Binding-site contacts:
Ligand atom N1 contacts residue SER161 of chain 1.D at 4.1 Å.
Ligand atom C3 contacts residue TYR211 of chain 1.D at 3.8 Å (hydrophobic).
Ligand atom O1 contacts residue HIS123 of chain 1.E at 3.5 Å.
Ligand atom C9 contacts residue THR133 of chain 1.E at 4.2 Å.
Ligand atom C11 contacts residue HIS123 of chain 1.E at 4.0 Å.
Ligand atom C6 contacts residue GLN131 of chain 1.E at 3.9 Å.
Ligand atom C11 contacts residue CYS207 of chain 1.D at 3.5 Å (hydrophobic).
Ligand atom N1 contacts residue TYR108 of chain 1.D at 2.8 Å (h-bond).
Ligand atom C10 contacts residue TRP162 of chain 1.D at 3.6 Å (hydrophobic).
Ligand atom C5 contacts residue TRP162 of chain 1.D at 3.4 Å (hydrophobic).
Ligand atom C1 contacts residue TRP72 of chain 1.E at 3.8 Å (hydrophobic).
Ligand atom C2 contacts residue TYR211 of chain 1.D at 3.9 Å (hydrophobic).
Ligand atom C2 contacts residue TYR204 of chain 1.D at 3.5 Å (hydrophobic).
Ligand atom C7 contacts residue GLN131 of chain 1.E at 3.5 Å.
Ligand atom C4 contacts residue CYS206 of chain 1.D at 4.1 Å (hydrophobic).
Ligand atom C1 contacts residue TYR108 of chain 1.D at 3.6 Å (hydrophobic).
Ligand atom N3 contacts residue THR163 of chain 1.D at 4.0 Å.
Ligand atom C12 contacts residue GLN131 of chain 1.E at 3.5 Å.
Ligand atom C3 contacts residue TYR204 of chain 1.D at 4.0 Å (hydrophobic).
Ligand atom C1 contacts residue TRP162 of chain 1.D at 3.7 Å (hydrophobic).
Ligand atom N2 contacts residue TRP162 of chain 1.D at 3.5 Å (h-bond).
Ligand atom C8 contacts residue GLN131 of chain 1.E at 3.8 Å.
Ligand atom N3 contacts residue THR133 of chain 1.E at 3.7 Å.
Ligand atom C6 contacts residue THR133 of chain 1.E at 4.1 Å.
Ligand atom C12 contacts residue HIS123 of chain 1.E at 4.0 Å.
Ligand atom C11 contacts residue TYR211 of chain 1.D at 3.7 Å (hydrophobic).
Ligand atom O1 contacts residue GLN131 of chain 1.E at 3.6 Å (h-bond).
Ligand atom C12 contacts residue CYS206 of chain 1.D at 4.2 Å (hydrophobic).
Ligand atom C12 contacts residue CYS207 of chain 1.D at 3.4 Å (hydrophobic).
Ligand atom C7 contacts residue HIS123 of chain 1.E at 4.2 Å.
Ligand atom C6 contacts residue HIS123 of chain 1.E at 3.9 Å.
Ligand atom C5 contacts residue TRP72 of chain 1.E at 4.3 Å (hydrophobic).
Ligand atom C11 contacts residue CYS206 of chain 1.D at 4.2 Å (hydrophobic).
Ligand atom C2 contacts residue TRP162 of chain 1.D at 4.0 Å (hydrophobic).
Ligand atom C10 contacts residue THR133 of chain 1.E at 3.6 Å.
Ligand atom N1 contacts residue TRP162 of chain 1.D at 3.1 Å (h-bond).
Ligand atom C3 contacts residue TRP162 of chain 1.D at 4.1 Å (hydrophobic).
Ligand atom C9 contacts residue TRP162 of chain 1.D at 3.6 Å (hydrophobic).
Ligand atom C2 contacts residue TYR108 of chain 1.D at 3.4 Å (hydrophobic).
Ligand atom C11 contacts residue GLN131 of chain 1.E at 4.1 Å.

Sequence of chain 1.E:
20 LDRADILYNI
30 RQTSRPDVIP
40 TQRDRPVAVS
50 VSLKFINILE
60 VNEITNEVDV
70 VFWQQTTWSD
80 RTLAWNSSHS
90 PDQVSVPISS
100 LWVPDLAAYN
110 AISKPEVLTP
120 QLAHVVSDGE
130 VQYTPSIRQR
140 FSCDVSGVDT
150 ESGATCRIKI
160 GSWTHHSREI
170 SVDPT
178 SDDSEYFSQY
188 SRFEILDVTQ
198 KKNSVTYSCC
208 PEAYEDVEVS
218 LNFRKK

This protein binds this small molecule.
Small molecule (SMILES): CCOc1cncc(N2CCCNCC2)c1

Sequence of chain 1.D:
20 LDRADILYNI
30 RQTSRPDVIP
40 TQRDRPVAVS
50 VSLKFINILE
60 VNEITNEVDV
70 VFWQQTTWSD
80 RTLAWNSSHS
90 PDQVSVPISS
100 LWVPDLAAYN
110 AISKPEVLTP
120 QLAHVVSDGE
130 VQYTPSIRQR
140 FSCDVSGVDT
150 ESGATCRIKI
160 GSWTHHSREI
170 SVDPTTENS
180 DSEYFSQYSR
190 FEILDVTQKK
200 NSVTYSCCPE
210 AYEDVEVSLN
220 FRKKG